Binding-site contacts:
Ligand atom C1 contacts residue ASN389 of chain 1.A at 1.4 Å.
Ligand atom O7 contacts residue ASN389 of chain 1.A at 4.3 Å.
Ligand atom C3 contacts residue ASN389 of chain 1.A at 3.7 Å.
Ligand atom O7 contacts residue ASP387 of chain 1.A at 3.9 Å.
Ligand atom N2 contacts residue ASN389 of chain 1.A at 2.7 Å (h-bond).
Ligand atom C8 contacts residue ASP387 of chain 1.A at 3.3 Å.
Ligand atom N2 contacts residue ASP387 of chain 1.A at 3.5 Å (salt-bridge).
Ligand atom C1 contacts residue ASP387 of chain 1.A at 4.4 Å.
Ligand atom C5 contacts residue ASN389 of chain 1.A at 3.7 Å.
Ligand atom C4 contacts residue ASN389 of chain 1.A at 4.2 Å.
Ligand atom C7 contacts residue ASN389 of chain 1.A at 3.8 Å.
Ligand atom C7 contacts residue ASP387 of chain 1.A at 3.6 Å.
Ligand atom C2 contacts residue ASN389 of chain 1.A at 2.3 Å.
Ligand atom C2 contacts residue ASP387 of chain 1.A at 4.4 Å.
Ligand atom O5 contacts residue ASN389 of chain 1.A at 2.4 Å (h-bond).

This protein binds this small molecule.
Small molecule (SMILES): CC(=O)N[C@@H]1[C@@H](O)[C@H](O)[C@@H](CO)O[C@H]1O

Sequence of chain 1.A:
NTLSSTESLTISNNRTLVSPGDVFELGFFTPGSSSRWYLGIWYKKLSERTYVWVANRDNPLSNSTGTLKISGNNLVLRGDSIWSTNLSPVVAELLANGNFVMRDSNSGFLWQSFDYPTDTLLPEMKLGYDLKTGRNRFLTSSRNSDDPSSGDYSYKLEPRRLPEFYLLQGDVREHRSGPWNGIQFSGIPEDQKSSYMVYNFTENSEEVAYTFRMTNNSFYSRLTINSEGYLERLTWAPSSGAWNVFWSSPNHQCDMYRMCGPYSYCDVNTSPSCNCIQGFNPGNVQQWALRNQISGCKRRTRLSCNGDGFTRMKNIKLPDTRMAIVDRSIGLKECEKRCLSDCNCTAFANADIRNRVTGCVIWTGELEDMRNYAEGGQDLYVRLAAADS